A protein and the small-molecule ligand that binds it are described below.
Small molecule (SMILES): O=S1(=O)N=C(NC2CCCCC2)O[C@H]2CCCC[C@H]21

Binding-site contacts:
Ligand atom C19 contacts residue TYR167 of chain 1.A at 4.0 Å (hydrophobic).
Ligand atom C1 contacts residue LEU110 of chain 1.A at 4.1 Å (hydrophobic).
Ligand atom C4 contacts residue GLN161 of chain 1.A at 4.1 Å.
Ligand atom C5 contacts residue ILE164 of chain 1.A at 3.7 Å (hydrophobic).
Ligand atom N9 contacts residue SER154 of chain 1.A at 3.3 Å.
Ligand atom O11 contacts residue LEU199 of chain 1.A at 3.4 Å (h-bond).
Ligand atom C16 contacts residue THR108 of chain 1.A at 4.0 Å.
Ligand atom C18 contacts residue ILE105 of chain 1.A at 3.9 Å (hydrophobic).
Ligand atom C2 contacts residue LEU201 of chain 1.A at 3.9 Å (hydrophobic).
Ligand atom C3 contacts residue LEU201 of chain 1.A at 4.0 Å (hydrophobic).
Ligand atom O12 contacts residue SER154 of chain 1.A at 3.6 Å.
Ligand atom C8 contacts residue NDP1 of chain 1.F at 3.5 Å.
Ligand atom C6 contacts residue ILE164 of chain 1.A at 3.8 Å (hydrophobic).
Ligand atom C19 contacts residue NDP1 of chain 1.F at 3.8 Å.
Ligand atom O11 contacts residue LEU201 of chain 1.A at 3.4 Å (h-bond).
Ligand atom C5 contacts residue GLN161 of chain 1.A at 3.5 Å.
Ligand atom O11 contacts residue GLY200 of chain 1.A at 3.3 Å.
Ligand atom C6 contacts residue GLN161 of chain 1.A at 3.3 Å.
Ligand atom O12 contacts residue ALA156 of chain 1.A at 3.0 Å (h-bond).
Ligand atom N13 contacts residue NDP1 of chain 1.F at 3.7 Å.
Ligand atom S10 contacts residue SER154 of chain 1.A at 3.8 Å.
Ligand atom C17 contacts residue THR108 of chain 1.A at 4.0 Å.
Ligand atom C19 contacts residue ILE105 of chain 1.A at 3.9 Å (hydrophobic).
Ligand atom O12 contacts residue LEU155 of chain 1.A at 3.4 Å (h-bond).
Ligand atom N9 contacts residue NDP1 of chain 1.F at 3.3 Å.
Ligand atom C18 contacts residue THR206 of chain 1.A at 4.0 Å.
Ligand atom C8 contacts residue TYR167 of chain 1.A at 3.9 Å (hydrophobic).
Ligand atom N9 contacts residue TYR167 of chain 1.A at 3.7 Å.
Ligand atom S10 contacts residue NDP1 of chain 1.F at 4.1 Å.
Ligand atom O7 contacts residue NDP1 of chain 1.F at 4.0 Å.
Ligand atom C1 contacts residue ILE211 of chain 1.A at 3.7 Å (hydrophobic).
Ligand atom O11 contacts residue LEU155 of chain 1.A at 4.1 Å.
Ligand atom C6 contacts residue ILE215 of chain 1.A at 4.0 Å (hydrophobic).
Ligand atom C2 contacts residue ILE211 of chain 1.A at 3.6 Å (hydrophobic).
Ligand atom C17 contacts residue THR206 of chain 1.A at 3.9 Å.
Ligand atom N13 contacts residue TYR167 of chain 1.A at 3.1 Å (h-bond).
Ligand atom C14 contacts residue TYR167 of chain 1.A at 4.0 Å (hydrophobic).
Ligand atom O12 contacts residue GLN161 of chain 1.A at 3.9 Å.
Ligand atom O11 contacts residue NDP1 of chain 1.F at 3.6 Å.
Ligand atom C1 contacts residue ILE215 of chain 1.A at 3.9 Å (hydrophobic).

Sequence of chain 1.A:
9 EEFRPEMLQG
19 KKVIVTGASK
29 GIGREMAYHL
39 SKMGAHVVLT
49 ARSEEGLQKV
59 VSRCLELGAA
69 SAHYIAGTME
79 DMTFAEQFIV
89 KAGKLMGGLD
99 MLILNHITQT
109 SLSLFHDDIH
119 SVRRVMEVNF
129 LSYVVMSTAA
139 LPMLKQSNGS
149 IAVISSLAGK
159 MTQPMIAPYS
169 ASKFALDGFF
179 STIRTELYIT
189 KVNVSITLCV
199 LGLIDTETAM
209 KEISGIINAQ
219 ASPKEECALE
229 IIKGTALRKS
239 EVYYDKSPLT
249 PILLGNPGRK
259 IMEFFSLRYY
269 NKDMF